Sequence of chain 1.B:
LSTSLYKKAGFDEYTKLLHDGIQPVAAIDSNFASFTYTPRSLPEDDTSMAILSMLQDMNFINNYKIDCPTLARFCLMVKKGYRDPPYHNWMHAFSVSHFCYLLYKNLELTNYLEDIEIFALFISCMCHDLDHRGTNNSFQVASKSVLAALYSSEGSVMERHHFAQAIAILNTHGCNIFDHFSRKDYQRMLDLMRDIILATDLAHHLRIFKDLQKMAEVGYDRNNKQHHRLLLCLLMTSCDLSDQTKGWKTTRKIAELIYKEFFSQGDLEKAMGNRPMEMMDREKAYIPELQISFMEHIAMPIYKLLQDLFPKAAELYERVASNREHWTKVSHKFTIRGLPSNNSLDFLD

A protein and the small-molecule ligand that binds it are described below.
Small molecule (SMILES): C[C@H](c1ccc(C(F)(F)F)cc1)n1c2c(c3cc(F)cc(S(C)(=O)=O)c31)CCC[C@H]2CC(=O)O

Binding-site contacts:
Ligand atom F contacts residue THR259 of chain 1.B at 3.8 Å.
Ligand atom C11 contacts residue PHE316 of chain 1.B at 3.9 Å (hydrophobic).
Ligand atom C16 contacts residue THR259 of chain 1.B at 4.1 Å.
Ligand atom C15 contacts residue ASP262 of chain 1.B at 4.0 Å.
Ligand atom O3 contacts residue TYR109 of chain 1.B at 3.6 Å.
Ligand atom F3 contacts residue TYR281 of chain 1.B at 3.4 Å.
Ligand atom C10 contacts residue LEU263 of chain 1.B at 4.1 Å (hydrophobic).
Ligand atom O2 contacts residue PHE316 of chain 1.B at 3.8 Å.
Ligand atom C14 contacts residue ASP262 of chain 1.B at 3.6 Å.
Ligand atom F contacts residue ASP223 of chain 1.B at 3.8 Å.
Ligand atom O1 contacts residue ASN158 of chain 1.B at 3.1 Å.
Ligand atom F1 contacts residue THR259 of chain 1.B at 3.3 Å.
Ligand atom O3 contacts residue ILE280 of chain 1.B at 3.4 Å.
Ligand atom O2 contacts residue LEU263 of chain 1.B at 3.4 Å.
Ligand atom C2 contacts residue PHE316 of chain 1.B at 3.9 Å (hydrophobic).
Ligand atom F2 contacts residue ILE320 of chain 1.B at 4.0 Å.
Ligand atom C20 contacts residue LEU224 of chain 1.B at 3.7 Å (hydrophobic).
Ligand atom F contacts residue LEU224 of chain 1.B at 3.6 Å.
Ligand atom C23 contacts residue ILE276 of chain 1.B at 3.8 Å (hydrophobic).
Ligand atom C11 contacts residue LEU263 of chain 1.B at 3.8 Å (hydrophobic).
Ligand atom C5 contacts residue PHE316 of chain 1.B at 3.8 Å (hydrophobic).
Ligand atom C23 contacts residue TYR109 of chain 1.B at 4.0 Å (hydrophobic).
Ligand atom F1 contacts residue LEU263 of chain 1.B at 4.0 Å.
Ligand atom F3 contacts residue PHE316 of chain 1.B at 3.4 Å.
Ligand atom F2 contacts residue LEU224 of chain 1.B at 3.2 Å.
Ligand atom C6 contacts residue PHE284 of chain 1.B at 4.1 Å (hydrophobic).
Ligand atom C1 contacts residue PHE316 of chain 1.B at 3.5 Å (hydrophobic).
Ligand atom C13 contacts residue LEU263 of chain 1.B at 4.0 Å (hydrophobic).
Ligand atom C9 contacts residue HIS110 of chain 1.B at 3.8 Å.
Ligand atom C13 contacts residue THR222 of chain 1.B at 4.1 Å.
Ligand atom C14 contacts residue THR222 of chain 1.B at 3.4 Å.
Ligand atom C22 contacts residue MET301 of chain 1.B at 4.0 Å (hydrophobic).
Ligand atom F contacts residue THR222 of chain 1.B at 3.2 Å.
Ligand atom C5 contacts residue PHE284 of chain 1.B at 4.0 Å (hydrophobic).
Ligand atom F3 contacts residue GLN313 of chain 1.B at 3.0 Å.
Ligand atom C4 contacts residue PHE316 of chain 1.B at 3.9 Å (hydrophobic).
Ligand atom C12 contacts residue LEU263 of chain 1.B at 3.7 Å (hydrophobic).
Ligand atom C3 contacts residue PHE316 of chain 1.B at 3.9 Å (hydrophobic).
Ligand atom C contacts residue PHE316 of chain 1.B at 3.5 Å (hydrophobic).
Ligand atom C23 contacts residue ILE280 of chain 1.B at 4.1 Å (hydrophobic).